Sequence of chain 1.C:
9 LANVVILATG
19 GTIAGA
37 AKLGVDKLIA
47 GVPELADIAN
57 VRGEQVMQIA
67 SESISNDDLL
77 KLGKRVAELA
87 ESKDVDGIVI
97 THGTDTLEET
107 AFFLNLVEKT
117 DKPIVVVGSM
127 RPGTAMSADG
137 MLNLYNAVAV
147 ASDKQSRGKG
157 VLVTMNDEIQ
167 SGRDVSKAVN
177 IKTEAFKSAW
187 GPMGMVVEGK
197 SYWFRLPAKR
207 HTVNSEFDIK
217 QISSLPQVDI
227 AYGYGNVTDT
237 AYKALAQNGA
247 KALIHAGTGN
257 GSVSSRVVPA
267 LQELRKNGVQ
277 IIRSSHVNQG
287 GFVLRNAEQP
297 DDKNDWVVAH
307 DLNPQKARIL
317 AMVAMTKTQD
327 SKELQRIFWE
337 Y

This protein binds this small molecule.
Small molecule (SMILES): N[C@@H](CC(=O)O)C(=O)O

Binding-site contacts:
Ligand atom CA contacts residue GLU294 of chain 1.C at 3.9 Å.
Ligand atom C contacts residue THR100 of chain 1.D at 3.8 Å.
Ligand atom CG contacts residue THR20 of chain 1.D at 2.7 Å.
Ligand atom N contacts residue SER258 of chain 1.C at 4.2 Å.
Ligand atom CB contacts residue GLU294 of chain 1.C at 3.8 Å.
Ligand atom O contacts residue GLU68 of chain 1.D at 3.9 Å.
Ligand atom O contacts residue SER67 of chain 1.D at 2.9 Å (h-bond).
Ligand atom C contacts residue ASP101 of chain 1.D at 3.9 Å.
Ligand atom C contacts residue GLY99 of chain 1.D at 3.4 Å.
Ligand atom N contacts residue GLU294 of chain 1.C at 2.9 Å (salt-bridge).
Ligand atom OD1 contacts residue GLY99 of chain 1.D at 3.2 Å.
Ligand atom OD1 contacts residue THR100 of chain 1.D at 2.9 Å (h-bond).
Ligand atom O contacts residue ALA66 of chain 1.D at 3.5 Å.
Ligand atom OD1 contacts residue GLY19 of chain 1.D at 3.8 Å.
Ligand atom CB contacts residue THR100 of chain 1.D at 3.6 Å.
Ligand atom CG contacts residue THR100 of chain 1.D at 3.0 Å.
Ligand atom CA contacts residue ASP101 of chain 1.D at 3.7 Å.
Ligand atom N contacts residue GLU68 of chain 1.D at 2.9 Å (salt-bridge).
Ligand atom OXT contacts residue GLY99 of chain 1.D at 3.3 Å.
Ligand atom CG contacts residue SER125 of chain 1.D at 3.9 Å.
Ligand atom O contacts residue GLY99 of chain 1.D at 3.2 Å.
Ligand atom N contacts residue ASP101 of chain 1.D at 2.8 Å (salt-bridge).
Ligand atom CB contacts residue THR20 of chain 1.D at 3.1 Å.
Ligand atom OXT contacts residue ASP101 of chain 1.D at 3.0 Å (salt-bridge).
Ligand atom OXT contacts residue THR100 of chain 1.D at 3.3 Å (h-bond).
Ligand atom CB contacts residue ASP101 of chain 1.D at 3.6 Å.
Ligand atom C contacts residue SER67 of chain 1.D at 3.5 Å.
Ligand atom OXT contacts residue GLU68 of chain 1.D at 3.8 Å.
Ligand atom OXT contacts residue SER67 of chain 1.D at 2.6 Å (h-bond).
Ligand atom C contacts residue GLU68 of chain 1.D at 3.6 Å.
Ligand atom CA contacts residue THR20 of chain 1.D at 3.5 Å.
Ligand atom OD1 contacts residue THR20 of chain 1.D at 2.9 Å (h-bond).
Ligand atom OD2 contacts residue SER125 of chain 1.D at 3.1 Å (h-bond).
Ligand atom OD2 contacts residue THR100 of chain 1.D at 2.6 Å (h-bond).
Ligand atom O contacts residue THR20 of chain 1.D at 4.1 Å.
Ligand atom O contacts residue GLY19 of chain 1.D at 3.3 Å.
Ligand atom OD2 contacts residue THR20 of chain 1.D at 3.1 Å (h-bond).
Ligand atom OD1 contacts residue SER125 of chain 1.D at 4.0 Å.
Ligand atom CA contacts residue GLU68 of chain 1.D at 3.9 Å.
Ligand atom C contacts residue GLY19 of chain 1.D at 4.2 Å.

Sequence of chain 1.D:
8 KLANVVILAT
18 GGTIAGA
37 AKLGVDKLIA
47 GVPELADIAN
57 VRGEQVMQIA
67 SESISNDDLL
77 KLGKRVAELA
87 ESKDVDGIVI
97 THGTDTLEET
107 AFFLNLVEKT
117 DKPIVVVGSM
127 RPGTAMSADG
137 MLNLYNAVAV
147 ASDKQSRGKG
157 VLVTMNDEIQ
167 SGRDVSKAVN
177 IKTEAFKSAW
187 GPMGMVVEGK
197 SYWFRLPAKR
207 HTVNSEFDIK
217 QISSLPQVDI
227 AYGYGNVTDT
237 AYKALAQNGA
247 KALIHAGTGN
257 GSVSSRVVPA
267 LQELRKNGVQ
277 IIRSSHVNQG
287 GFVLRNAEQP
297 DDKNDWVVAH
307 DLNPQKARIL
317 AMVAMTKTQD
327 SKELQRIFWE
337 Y